Sequence of chain 1.B:
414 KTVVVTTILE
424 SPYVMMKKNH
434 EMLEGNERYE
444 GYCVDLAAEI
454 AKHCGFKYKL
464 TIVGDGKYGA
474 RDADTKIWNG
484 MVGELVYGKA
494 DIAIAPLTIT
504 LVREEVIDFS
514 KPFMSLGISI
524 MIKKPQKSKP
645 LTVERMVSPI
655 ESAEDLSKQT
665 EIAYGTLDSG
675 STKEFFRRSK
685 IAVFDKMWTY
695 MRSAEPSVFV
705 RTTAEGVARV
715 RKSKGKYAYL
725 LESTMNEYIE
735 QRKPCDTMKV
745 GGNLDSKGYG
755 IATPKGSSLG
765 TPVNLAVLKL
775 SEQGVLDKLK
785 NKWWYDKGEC

Binding-site contacts:
Ligand atom C7 contacts residue ILE502 of chain 1.C at 3.6 Å (hydrophobic).
Ligand atom C11 contacts residue SER518 of chain 1.B at 3.4 Å.
Ligand atom O1 contacts residue SER518 of chain 1.C at 3.9 Å.
Ligand atom N2 contacts residue SER750 of chain 1.C at 3.4 Å (h-bond).
Ligand atom C4 contacts residue GLY752 of chain 1.C at 3.2 Å.
Ligand atom C3 contacts residue GLY752 of chain 1.C at 3.4 Å.
Ligand atom C4 contacts residue ILE502 of chain 1.C at 3.6 Å (hydrophobic).
Ligand atom C7 contacts residue LYS514 of chain 1.B at 3.7 Å.
Ligand atom O4 contacts residue MET517 of chain 1.B at 3.6 Å.
Ligand atom C2 contacts residue PRO515 of chain 1.B at 3.4 Å (hydrophobic).
Ligand atom C9 contacts residue SER750 of chain 1.C at 3.7 Å.
Ligand atom O3 contacts residue SER518 of chain 1.B at 3.2 Å (h-bond).
Ligand atom N3 contacts residue ASP781 of chain 1.B at 3.5 Å (salt-bridge).
Ligand atom C10 contacts residue SER750 of chain 1.C at 3.7 Å.
Ligand atom C13 contacts residue PHE516 of chain 1.B at 4.0 Å (hydrophobic).
Ligand atom C8 contacts residue SER750 of chain 1.C at 3.8 Å.
Ligand atom O2 contacts residue SER518 of chain 1.B at 3.2 Å (h-bond).
Ligand atom O1 contacts residue SER750 of chain 1.C at 2.8 Å (h-bond).
Ligand atom C6 contacts residue SER775 of chain 1.B at 3.9 Å.
Ligand atom N1 contacts residue PRO515 of chain 1.B at 3.0 Å (h-bond).
Ligand atom S1 contacts residue SER750 of chain 1.C at 3.9 Å.
Ligand atom C12 contacts residue SER750 of chain 1.C at 4.0 Å.
Ligand atom CL contacts residue LEU780 of chain 1.B at 3.6 Å.
Ligand atom C1 contacts residue PRO515 of chain 1.B at 3.2 Å (hydrophobic).
Ligand atom C4 contacts residue LYS751 of chain 1.C at 3.8 Å.
Ligand atom N2 contacts residue PRO515 of chain 1.B at 3.9 Å.
Ligand atom O4 contacts residue LYS784 of chain 1.B at 3.5 Å.
Ligand atom C7 contacts residue LEU772 of chain 1.B at 3.6 Å (hydrophobic).
Ligand atom C5 contacts residue ILE502 of chain 1.C at 3.6 Å (hydrophobic).
Ligand atom S1 contacts residue PRO515 of chain 1.B at 4.0 Å.
Ligand atom C3 contacts residue LYS751 of chain 1.C at 4.0 Å.
Ligand atom C8 contacts residue PRO515 of chain 1.B at 3.5 Å (hydrophobic).
Ligand atom C11 contacts residue SER750 of chain 1.C at 3.8 Å.
Ligand atom C3 contacts residue PRO515 of chain 1.C at 3.8 Å (hydrophobic).
Ligand atom O2 contacts residue MET517 of chain 1.B at 3.2 Å.
Ligand atom CL contacts residue ASP781 of chain 1.B at 3.2 Å.
Ligand atom C11 contacts residue MET517 of chain 1.B at 3.8 Å (hydrophobic).
Ligand atom O2 contacts residue PRO515 of chain 1.B at 3.6 Å.
Ligand atom N2 contacts residue SER775 of chain 1.B at 3.5 Å (h-bond).
Ligand atom C12 contacts residue PHE516 of chain 1.B at 4.0 Å (hydrophobic).

Sequence of chain 1.C:
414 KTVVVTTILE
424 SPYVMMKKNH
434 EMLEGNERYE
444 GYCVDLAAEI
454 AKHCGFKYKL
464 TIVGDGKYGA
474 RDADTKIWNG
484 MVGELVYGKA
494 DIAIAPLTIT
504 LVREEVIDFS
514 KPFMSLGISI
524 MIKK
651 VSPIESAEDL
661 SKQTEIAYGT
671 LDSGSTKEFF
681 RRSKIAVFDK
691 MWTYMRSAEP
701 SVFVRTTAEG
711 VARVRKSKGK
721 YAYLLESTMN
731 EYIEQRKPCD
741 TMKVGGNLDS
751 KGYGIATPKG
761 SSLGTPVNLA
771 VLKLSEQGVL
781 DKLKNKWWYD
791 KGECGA

The protein below binds the small molecule below.
Small molecule (SMILES): NS(=O)(=O)c1cc2c(cc1Cl)N[C@H]([C@H]1C[C@H]3C=C[C@@H]1C3)NS2(=O)=O